Binding-site contacts:
Ligand atom C3 contacts residue ASN165 of chain 1.A at 3.8 Å.
Ligand atom C2 contacts residue ASN165 of chain 1.A at 2.5 Å.
Ligand atom N2 contacts residue GLU132 of chain 1.A at 4.3 Å.
Ligand atom C4 contacts residue ASN165 of chain 1.A at 4.2 Å.
Ligand atom C5 contacts residue ASN165 of chain 1.A at 3.7 Å.
Ligand atom C7 contacts residue ASN165 of chain 1.A at 3.6 Å.
Ligand atom C1 contacts residue ASN165 of chain 1.A at 1.4 Å.
Ligand atom O5 contacts residue ASN165 of chain 1.A at 2.4 Å (h-bond).
Ligand atom C8 contacts residue GLU132 of chain 1.A at 3.3 Å.
Ligand atom O7 contacts residue ASN165 of chain 1.A at 3.9 Å.
Ligand atom C7 contacts residue GLU132 of chain 1.A at 3.4 Å.
Ligand atom N2 contacts residue ASN165 of chain 1.A at 2.9 Å (h-bond).
Ligand atom O7 contacts residue GLU132 of chain 1.A at 3.2 Å (salt-bridge).

Sequence of chain 1.A:
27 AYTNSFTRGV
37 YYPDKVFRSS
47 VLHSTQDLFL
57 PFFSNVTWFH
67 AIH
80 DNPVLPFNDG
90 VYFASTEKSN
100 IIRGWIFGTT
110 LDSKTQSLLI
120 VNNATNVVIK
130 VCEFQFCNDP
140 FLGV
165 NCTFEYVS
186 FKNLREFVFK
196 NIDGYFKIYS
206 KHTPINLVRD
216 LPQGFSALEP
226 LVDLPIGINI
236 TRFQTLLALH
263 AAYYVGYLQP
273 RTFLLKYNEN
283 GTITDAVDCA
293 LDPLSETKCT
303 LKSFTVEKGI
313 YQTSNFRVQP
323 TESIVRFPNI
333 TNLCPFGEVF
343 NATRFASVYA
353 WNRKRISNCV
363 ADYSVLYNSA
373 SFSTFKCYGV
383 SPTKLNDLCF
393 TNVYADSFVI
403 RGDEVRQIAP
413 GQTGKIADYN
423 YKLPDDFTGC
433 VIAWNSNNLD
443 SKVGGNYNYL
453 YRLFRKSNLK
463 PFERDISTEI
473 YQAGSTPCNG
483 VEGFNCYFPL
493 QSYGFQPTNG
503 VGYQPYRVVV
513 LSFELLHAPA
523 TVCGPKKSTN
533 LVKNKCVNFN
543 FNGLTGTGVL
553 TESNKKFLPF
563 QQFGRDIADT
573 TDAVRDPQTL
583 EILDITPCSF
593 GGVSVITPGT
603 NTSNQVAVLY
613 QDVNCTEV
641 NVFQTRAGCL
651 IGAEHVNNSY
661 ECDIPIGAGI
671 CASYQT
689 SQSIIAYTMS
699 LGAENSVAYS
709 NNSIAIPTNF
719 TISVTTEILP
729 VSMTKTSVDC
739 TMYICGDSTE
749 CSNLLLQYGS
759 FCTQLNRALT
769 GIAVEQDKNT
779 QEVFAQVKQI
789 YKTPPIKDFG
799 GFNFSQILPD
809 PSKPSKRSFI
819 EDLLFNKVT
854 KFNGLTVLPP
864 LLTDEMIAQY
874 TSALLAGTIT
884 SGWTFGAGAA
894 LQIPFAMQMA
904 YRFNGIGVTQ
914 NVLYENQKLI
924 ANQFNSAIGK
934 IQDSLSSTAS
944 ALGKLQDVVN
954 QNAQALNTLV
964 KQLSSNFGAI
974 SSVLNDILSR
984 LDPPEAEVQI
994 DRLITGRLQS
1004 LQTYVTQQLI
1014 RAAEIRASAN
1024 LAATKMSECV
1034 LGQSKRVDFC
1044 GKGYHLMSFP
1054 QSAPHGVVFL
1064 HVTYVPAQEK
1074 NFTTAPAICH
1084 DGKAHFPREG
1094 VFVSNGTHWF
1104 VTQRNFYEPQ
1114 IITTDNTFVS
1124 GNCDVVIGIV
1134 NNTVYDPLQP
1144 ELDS

A protein and the small-molecule ligand that binds it are described below.
Small molecule (SMILES): CC(=O)N[C@@H]1[C@@H](O)[C@H](O)[C@@H](CO)O[C@H]1O